Sequence of chain 1.B:
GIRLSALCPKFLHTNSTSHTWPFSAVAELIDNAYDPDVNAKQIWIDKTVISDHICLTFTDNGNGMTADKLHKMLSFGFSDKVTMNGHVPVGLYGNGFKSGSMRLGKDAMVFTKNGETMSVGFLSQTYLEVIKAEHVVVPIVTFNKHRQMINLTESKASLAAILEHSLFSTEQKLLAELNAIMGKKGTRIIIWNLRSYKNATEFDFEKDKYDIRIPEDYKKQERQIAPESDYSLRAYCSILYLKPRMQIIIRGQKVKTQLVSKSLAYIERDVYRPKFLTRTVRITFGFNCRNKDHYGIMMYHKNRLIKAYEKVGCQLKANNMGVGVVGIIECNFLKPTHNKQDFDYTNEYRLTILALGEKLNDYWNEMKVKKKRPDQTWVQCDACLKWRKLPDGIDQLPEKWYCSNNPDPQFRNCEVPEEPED

The small molecule below binds the protein below.
Small molecule (SMILES): Nc1ncnc2c1ncn2[C@@H]1O[C@H](CO[P](=O)(O)O[P](=O)(O)NP(=O)(O)O)[C@@H](O)[C@H]1O

Binding-site contacts:
Ligand atom O2A contacts residue ASN97 of chain 1.B at 3.4 Å.
Ligand atom N9 contacts residue MET75 of chain 1.B at 3.5 Å.
Ligand atom C6 contacts residue VAL40 of chain 1.B at 3.5 Å (hydrophobic).
Ligand atom O1A contacts residue MG1 of chain 1.J at 2.8 Å.
Ligand atom O2B contacts residue MG1 of chain 1.J at 3.5 Å.
Ligand atom O2A contacts residue GLY98 of chain 1.B at 3.0 Å (h-bond).
Ligand atom N3 contacts residue MET67 of chain 1.B at 3.2 Å.
Ligand atom O2A contacts residue PHE99 of chain 1.B at 2.6 Å (h-bond).
Ligand atom O3G contacts residue GLY96 of chain 1.B at 3.1 Å (h-bond).
Ligand atom C1' contacts residue MET75 of chain 1.B at 3.4 Å (hydrophobic).
Ligand atom O5' contacts residue ASN34 of chain 1.B at 2.7 Å (h-bond).
Ligand atom N3B contacts residue GLY96 of chain 1.B at 2.9 Å (h-bond).
Ligand atom O2A contacts residue LYS100 of chain 1.B at 3.2 Å.
Ligand atom O1A contacts residue PHE99 of chain 1.B at 3.5 Å (h-bond).
Ligand atom O2G contacts residue LYS353 of chain 1.B at 2.9 Å (salt-bridge).
Ligand atom N1 contacts residue VAL40 of chain 1.B at 2.6 Å.
Ligand atom PG contacts residue GLY96 of chain 1.B at 3.4 Å.
Ligand atom PA contacts residue ASN34 of chain 1.B at 3.1 Å.
Ligand atom O2G contacts residue LEU94 of chain 1.B at 3.0 Å (h-bond).
Ligand atom N3B contacts residue GLY93 of chain 1.B at 3.5 Å.
Ligand atom O1B contacts residue SER81 of chain 1.B at 3.2 Å (h-bond).
Ligand atom O2B contacts residue ASN34 of chain 1.B at 3.3 Å (h-bond).
Ligand atom N7 contacts residue ASN34 of chain 1.B at 3.2 Å (h-bond).
Ligand atom O1A contacts residue ASN34 of chain 1.B at 2.6 Å (h-bond).
Ligand atom O2G contacts residue GLY93 of chain 1.B at 3.1 Å.
Ligand atom O1G contacts residue MG1 of chain 1.J at 2.3 Å.
Ligand atom O2G contacts residue TYR95 of chain 1.B at 3.1 Å (h-bond).
Ligand atom C8 contacts residue MET75 of chain 1.B at 3.4 Å (hydrophobic).
Ligand atom N6 contacts residue ASP62 of chain 1.B at 3.4 Å (salt-bridge).
Ligand atom O2B contacts residue LYS83 of chain 1.B at 2.7 Å (salt-bridge).
Ligand atom C2 contacts residue VAL40 of chain 1.B at 2.8 Å (hydrophobic).
Ligand atom O4' contacts residue MET75 of chain 1.B at 2.5 Å.
Ligand atom O3A contacts residue GLY96 of chain 1.B at 3.3 Å.
Ligand atom C8 contacts residue ASN34 of chain 1.B at 2.9 Å.
Ligand atom C2 contacts residue MET67 of chain 1.B at 3.4 Å (hydrophobic).
Ligand atom N3B contacts residue LEU94 of chain 1.B at 3.4 Å (h-bond).
Ligand atom O3G contacts residue GLY98 of chain 1.B at 2.7 Å (h-bond).
Ligand atom N7 contacts residue MET75 of chain 1.B at 3.5 Å.
Ligand atom O3G contacts residue ASN97 of chain 1.B at 2.7 Å (h-bond).
Ligand atom N3B contacts residue TYR95 of chain 1.B at 3.5 Å (h-bond).